Binding-site contacts:
Ligand atom C18 contacts residue GLY406 of chain 1.E at 3.7 Å.
Ligand atom C17 contacts residue CO31 of chain 1.SA at 3.2 Å.
Ligand atom C10 contacts residue GLY406 of chain 1.E at 3.5 Å.
Ligand atom P contacts residue ASP296 of chain 1.E at 3.5 Å.
Ligand atom N contacts residue ZN1 of chain 1.TA at 2.6 Å.
Ligand atom C13 contacts residue PHE315 of chain 1.E at 3.6 Å (hydrophobic).
Ligand atom O1 contacts residue THR405 of chain 1.E at 3.3 Å.
Ligand atom O3 contacts residue ZN1 of chain 1.UA at 2.7 Å.
Ligand atom C19 contacts residue ZN1 of chain 1.TA at 3.3 Å.
Ligand atom O3 contacts residue ASP296 of chain 1.E at 3.6 Å.
Ligand atom P contacts residue ASP376 of chain 1.E at 3.6 Å.
Ligand atom P contacts residue LYS303 of chain 1.E at 3.5 Å.
Ligand atom O1 contacts residue GLY406 of chain 1.E at 3.6 Å.
Ligand atom P contacts residue ZN1 of chain 1.TA at 3.1 Å.
Ligand atom N contacts residue THR403 of chain 1.E at 3.0 Å (h-bond).
Ligand atom O4 contacts residue LYS291 of chain 1.E at 3.1 Å (salt-bridge).
Ligand atom O4 contacts residue ASP296 of chain 1.E at 2.9 Å (salt-bridge).
Ligand atom C3 contacts residue ASN374 of chain 1.E at 3.6 Å.
Ligand atom C11 contacts residue GLY406 of chain 1.E at 3.6 Å.
Ligand atom C14 contacts residue LEU409 of chain 1.E at 3.5 Å (hydrophobic).
Ligand atom O3 contacts residue LYS303 of chain 1.E at 2.3 Å (salt-bridge).
Ligand atom O2 contacts residue GLY406 of chain 1.E at 3.0 Å (h-bond).
Ligand atom C12 contacts residue MET309 of chain 1.E at 3.2 Å (hydrophobic).
Ligand atom N contacts residue ASP316 of chain 1.E at 2.6 Å (salt-bridge).
Ligand atom C19 contacts residue LYS303 of chain 1.E at 3.7 Å.
Ligand atom C7 contacts residue CO31 of chain 1.SA at 3.6 Å.
Ligand atom O3 contacts residue ASP376 of chain 1.E at 3.1 Å (salt-bridge).
Ligand atom O4 contacts residue GLU378 of chain 1.E at 3.2 Å (salt-bridge).
Ligand atom C13 contacts residue ALA494 of chain 1.E at 3.6 Å (hydrophobic).
Ligand atom C17 contacts residue LEU404 of chain 1.E at 3.0 Å (hydrophobic).
Ligand atom P contacts residue ZN1 of chain 1.UA at 2.9 Å.
Ligand atom O4 contacts residue CO31 of chain 1.SA at 2.9 Å (h-bond).
Ligand atom C12 contacts residue LEU409 of chain 1.E at 3.3 Å (hydrophobic).
Ligand atom C9 contacts residue GLY406 of chain 1.E at 3.5 Å.
Ligand atom O4 contacts residue ZN1 of chain 1.TA at 2.0 Å.
Ligand atom C7 contacts residue ASP376 of chain 1.E at 3.1 Å.
Ligand atom O4 contacts residue ASP376 of chain 1.E at 3.2 Å (salt-bridge).
Ligand atom O1 contacts residue LEU404 of chain 1.E at 3.6 Å.
Ligand atom N contacts residue LYS291 of chain 1.E at 3.5 Å (salt-bridge).
Ligand atom O4 contacts residue ZN1 of chain 1.UA at 2.3 Å.

Sequence of chain 1.E:
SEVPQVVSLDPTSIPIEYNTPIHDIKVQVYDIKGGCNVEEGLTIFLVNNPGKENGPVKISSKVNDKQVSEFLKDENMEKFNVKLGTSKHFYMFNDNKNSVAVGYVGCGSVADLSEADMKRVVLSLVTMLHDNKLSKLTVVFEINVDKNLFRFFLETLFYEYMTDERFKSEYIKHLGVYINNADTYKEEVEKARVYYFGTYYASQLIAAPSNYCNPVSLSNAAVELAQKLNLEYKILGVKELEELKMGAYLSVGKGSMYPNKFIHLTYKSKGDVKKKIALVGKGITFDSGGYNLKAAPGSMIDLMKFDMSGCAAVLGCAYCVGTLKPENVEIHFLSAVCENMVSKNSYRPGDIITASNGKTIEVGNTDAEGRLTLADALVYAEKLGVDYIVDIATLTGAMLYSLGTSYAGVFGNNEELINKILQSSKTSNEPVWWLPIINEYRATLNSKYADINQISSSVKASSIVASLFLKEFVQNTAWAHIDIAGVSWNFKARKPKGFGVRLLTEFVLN

The protein below binds the small molecule below.
Small molecule (SMILES): N[C@H](CCc1ccccc1)[P](=O)(O)C[C@@H](Cc1ccccc1)C(=O)O